The protein below binds the small molecule below.
Small molecule (SMILES): NC(=[NH2+])NCCC[C@H](N)C(=O)O

Sequence of chain 1.C:
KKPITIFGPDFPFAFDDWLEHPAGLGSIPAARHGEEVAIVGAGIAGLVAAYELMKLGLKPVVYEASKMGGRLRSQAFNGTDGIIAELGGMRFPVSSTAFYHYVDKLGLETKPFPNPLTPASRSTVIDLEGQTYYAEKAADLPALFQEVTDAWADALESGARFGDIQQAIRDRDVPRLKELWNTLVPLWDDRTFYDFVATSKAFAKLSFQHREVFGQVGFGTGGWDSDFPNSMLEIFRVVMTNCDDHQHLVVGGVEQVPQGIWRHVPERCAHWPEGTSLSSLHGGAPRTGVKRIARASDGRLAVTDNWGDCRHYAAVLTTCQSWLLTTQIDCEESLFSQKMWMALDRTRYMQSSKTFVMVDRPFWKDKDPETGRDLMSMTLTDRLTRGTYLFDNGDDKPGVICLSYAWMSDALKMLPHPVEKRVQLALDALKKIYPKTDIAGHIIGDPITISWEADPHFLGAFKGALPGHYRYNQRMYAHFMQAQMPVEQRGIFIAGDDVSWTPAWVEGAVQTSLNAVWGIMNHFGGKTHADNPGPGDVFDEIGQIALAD

Binding-site contacts:
Ligand atom NE contacts residue TRP372 of chain 1.B at 4.0 Å.
Ligand atom C contacts residue ARG414 of chain 1.C at 4.1 Å.
Ligand atom NH2 contacts residue ASP376 of chain 1.B at 4.3 Å.
Ligand atom NH1 contacts residue ARG414 of chain 1.C at 4.0 Å.
Ligand atom CA contacts residue ASP376 of chain 1.B at 4.4 Å.
Ligand atom C contacts residue LEU415 of chain 1.C at 3.7 Å (hydrophobic).
Ligand atom CG contacts residue ASP376 of chain 1.B at 3.6 Å.
Ligand atom N contacts residue THR357 of chain 1.B at 3.5 Å (h-bond).
Ligand atom CZ contacts residue TRP372 of chain 1.B at 4.2 Å (hydrophobic).
Ligand atom NH2 contacts residue GLN369 of chain 1.B at 3.7 Å.
Ligand atom CB contacts residue ASP376 of chain 1.B at 4.1 Å.
Ligand atom NE contacts residue GLU364 of chain 1.B at 3.6 Å.
Ligand atom N contacts residue ASP376 of chain 1.B at 3.6 Å.
Ligand atom CA contacts residue LEU415 of chain 1.C at 3.7 Å (hydrophobic).
Ligand atom O contacts residue ARG414 of chain 1.C at 3.2 Å.
Ligand atom CZ contacts residue GLU364 of chain 1.B at 3.6 Å.
Ligand atom NH2 contacts residue ARG414 of chain 1.C at 4.3 Å.
Ligand atom OXT contacts residue ARG414 of chain 1.C at 3.9 Å.
Ligand atom O contacts residue LEU415 of chain 1.C at 2.8 Å (h-bond).
Ligand atom CA contacts residue THR357 of chain 1.B at 4.0 Å.
Ligand atom CD contacts residue ASP376 of chain 1.B at 4.1 Å.
Ligand atom CZ contacts residue GLN369 of chain 1.B at 3.7 Å.
Ligand atom NH1 contacts residue GLN369 of chain 1.B at 3.2 Å (h-bond).
Ligand atom CD contacts residue TRP372 of chain 1.B at 4.0 Å (hydrophobic).
Ligand atom NH1 contacts residue GLU364 of chain 1.B at 2.8 Å (salt-bridge).
Ligand atom CZ contacts residue ARG414 of chain 1.C at 4.2 Å.
Ligand atom N contacts residue LEU415 of chain 1.C at 4.0 Å.
Ligand atom CB contacts residue THR357 of chain 1.B at 3.7 Å.
Ligand atom OXT contacts residue LEU415 of chain 1.C at 4.2 Å.
Ligand atom NH2 contacts residue TRP372 of chain 1.B at 4.1 Å.

Sequence of chain 1.B:
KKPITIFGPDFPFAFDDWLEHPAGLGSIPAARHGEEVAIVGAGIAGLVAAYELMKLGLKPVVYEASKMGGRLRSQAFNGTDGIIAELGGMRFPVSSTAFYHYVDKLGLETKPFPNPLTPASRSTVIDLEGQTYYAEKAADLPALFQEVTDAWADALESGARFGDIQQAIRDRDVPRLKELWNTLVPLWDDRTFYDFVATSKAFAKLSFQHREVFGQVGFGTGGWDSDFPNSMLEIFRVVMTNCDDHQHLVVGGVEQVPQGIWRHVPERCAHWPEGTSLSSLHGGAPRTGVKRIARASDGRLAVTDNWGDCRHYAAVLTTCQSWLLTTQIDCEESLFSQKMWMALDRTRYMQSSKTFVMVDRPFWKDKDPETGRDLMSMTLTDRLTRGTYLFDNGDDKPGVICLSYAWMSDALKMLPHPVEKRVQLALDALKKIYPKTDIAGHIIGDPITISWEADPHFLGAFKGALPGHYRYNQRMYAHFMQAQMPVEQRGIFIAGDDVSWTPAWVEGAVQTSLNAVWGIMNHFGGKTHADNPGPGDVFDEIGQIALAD